Binding-site contacts:
Ligand atom C5 contacts residue NAG2 of chain 1.F at 3.5 Å.
Ligand atom C5 contacts residue SER312 of chain 1.B at 4.5 Å.
Ligand atom C6 contacts residue NAG2 of chain 1.F at 4.1 Å.
Ligand atom O6 contacts residue NAG2 of chain 1.F at 3.8 Å.
Ligand atom C5 contacts residue ILE311 of chain 1.B at 3.7 Å (hydrophobic).
Ligand atom O6 contacts residue MAN1 of chain 1.X at 2.5 Å.
Ligand atom C6 contacts residue SER312 of chain 1.B at 3.5 Å.
Ligand atom O4 contacts residue PRO310 of chain 1.B at 4.3 Å.
Ligand atom C6 contacts residue MAN1 of chain 1.X at 3.7 Å.
Ligand atom O6 contacts residue SER312 of chain 1.B at 4.0 Å.
Ligand atom C6 contacts residue ASN313 of chain 1.B at 4.1 Å.
Ligand atom C3 contacts residue NAG2 of chain 1.F at 4.3 Å.
Ligand atom C4 contacts residue NAG2 of chain 1.F at 4.2 Å.
Ligand atom O5 contacts residue NAG2 of chain 1.F at 2.1 Å (h-bond).
Ligand atom C6 contacts residue ILE311 of chain 1.B at 3.5 Å (hydrophobic).
Ligand atom O5 contacts residue ILE311 of chain 1.B at 4.3 Å.
Ligand atom O2 contacts residue NAG2 of chain 1.F at 3.0 Å (h-bond).
Ligand atom C4 contacts residue MAN1 of chain 1.X at 4.3 Å.
Ligand atom O4 contacts residue MAN1 of chain 1.X at 4.1 Å.
Ligand atom C2 contacts residue NAG2 of chain 1.F at 3.2 Å.
Ligand atom C6 contacts residue PRO310 of chain 1.B at 4.1 Å (hydrophobic).
Ligand atom O5 contacts residue ASN313 of chain 1.B at 4.1 Å.
Ligand atom C1 contacts residue NAG2 of chain 1.F at 2.4 Å.
Ligand atom O6 contacts residue ASN313 of chain 1.B at 3.0 Å (h-bond).

The protein below binds the small molecule below.
Small molecule (SMILES): OC[C@H]1O[C@@H](O)[C@@H](O)[C@@H](O)[C@@H]1O

Sequence of chain 1.B:
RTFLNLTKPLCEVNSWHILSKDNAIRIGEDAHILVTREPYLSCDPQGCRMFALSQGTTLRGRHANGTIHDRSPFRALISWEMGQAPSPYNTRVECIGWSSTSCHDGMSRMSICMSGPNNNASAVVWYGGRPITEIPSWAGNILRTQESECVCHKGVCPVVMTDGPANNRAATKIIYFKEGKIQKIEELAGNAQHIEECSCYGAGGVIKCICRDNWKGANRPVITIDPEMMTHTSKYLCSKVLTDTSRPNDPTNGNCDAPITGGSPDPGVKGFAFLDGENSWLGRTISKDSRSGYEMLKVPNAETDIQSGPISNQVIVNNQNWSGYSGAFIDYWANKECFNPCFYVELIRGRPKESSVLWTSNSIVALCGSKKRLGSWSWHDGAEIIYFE